This protein binds this small molecule.
Small molecule (SMILES): CC(=O)N[C@H]1[C@H](O[C@H]2[C@H](O)[C@@H](NC(C)=O)CO[C@@H]2CO)O[C@H](CO)[C@@H](O[C@@H]2O[C@H](CO[C@H]3O[C@H](CO)[C@@H](O)[C@H](O)[C@@H]3O)[C@@H](O)[C@H](O[C@H]3O[C@H](CO)[C@@H](O)[C@H](O)[C@@H]3O)[C@@H]2O)[C@@H]1O

Binding-site contacts:
Ligand atom C7 contacts residue ASN180 of chain 1.A at 3.5 Å.
Ligand atom C7 contacts residue SER542 of chain 1.C at 3.8 Å.
Ligand atom N2 contacts residue ASN180 of chain 1.A at 3.0 Å (h-bond).
Ligand atom C6 contacts residue PHE179 of chain 1.A at 3.7 Å (hydrophobic).
Ligand atom C5 contacts residue ASN180 of chain 1.A at 3.7 Å.
Ligand atom C2 contacts residue ASN180 of chain 1.A at 2.5 Å.
Ligand atom O3 contacts residue SER542 of chain 1.C at 4.0 Å.
Ligand atom C3 contacts residue SER542 of chain 1.C at 3.5 Å.
Ligand atom C4 contacts residue ASN180 of chain 1.A at 4.3 Å.
Ligand atom C2 contacts residue SER542 of chain 1.C at 3.7 Å.
Ligand atom O5 contacts residue ASN180 of chain 1.A at 2.4 Å (h-bond).
Ligand atom C1 contacts residue SER542 of chain 1.C at 3.9 Å.
Ligand atom C8 contacts residue VAL541 of chain 1.C at 3.6 Å (hydrophobic).
Ligand atom C1 contacts residue ASN180 of chain 1.A at 1.6 Å.
Ligand atom C8 contacts residue VAL544 of chain 1.C at 4.2 Å (hydrophobic).
Ligand atom C8 contacts residue SER542 of chain 1.C at 3.7 Å.
Ligand atom N2 contacts residue SER542 of chain 1.C at 2.9 Å (h-bond).
Ligand atom O7 contacts residue ASN180 of chain 1.A at 3.6 Å.
Ligand atom C3 contacts residue ASN180 of chain 1.A at 3.8 Å.
Ligand atom O6 contacts residue PHE179 of chain 1.A at 3.7 Å.
Ligand atom O5 contacts residue PHE179 of chain 1.A at 3.9 Å.

Sequence of chain 1.A:
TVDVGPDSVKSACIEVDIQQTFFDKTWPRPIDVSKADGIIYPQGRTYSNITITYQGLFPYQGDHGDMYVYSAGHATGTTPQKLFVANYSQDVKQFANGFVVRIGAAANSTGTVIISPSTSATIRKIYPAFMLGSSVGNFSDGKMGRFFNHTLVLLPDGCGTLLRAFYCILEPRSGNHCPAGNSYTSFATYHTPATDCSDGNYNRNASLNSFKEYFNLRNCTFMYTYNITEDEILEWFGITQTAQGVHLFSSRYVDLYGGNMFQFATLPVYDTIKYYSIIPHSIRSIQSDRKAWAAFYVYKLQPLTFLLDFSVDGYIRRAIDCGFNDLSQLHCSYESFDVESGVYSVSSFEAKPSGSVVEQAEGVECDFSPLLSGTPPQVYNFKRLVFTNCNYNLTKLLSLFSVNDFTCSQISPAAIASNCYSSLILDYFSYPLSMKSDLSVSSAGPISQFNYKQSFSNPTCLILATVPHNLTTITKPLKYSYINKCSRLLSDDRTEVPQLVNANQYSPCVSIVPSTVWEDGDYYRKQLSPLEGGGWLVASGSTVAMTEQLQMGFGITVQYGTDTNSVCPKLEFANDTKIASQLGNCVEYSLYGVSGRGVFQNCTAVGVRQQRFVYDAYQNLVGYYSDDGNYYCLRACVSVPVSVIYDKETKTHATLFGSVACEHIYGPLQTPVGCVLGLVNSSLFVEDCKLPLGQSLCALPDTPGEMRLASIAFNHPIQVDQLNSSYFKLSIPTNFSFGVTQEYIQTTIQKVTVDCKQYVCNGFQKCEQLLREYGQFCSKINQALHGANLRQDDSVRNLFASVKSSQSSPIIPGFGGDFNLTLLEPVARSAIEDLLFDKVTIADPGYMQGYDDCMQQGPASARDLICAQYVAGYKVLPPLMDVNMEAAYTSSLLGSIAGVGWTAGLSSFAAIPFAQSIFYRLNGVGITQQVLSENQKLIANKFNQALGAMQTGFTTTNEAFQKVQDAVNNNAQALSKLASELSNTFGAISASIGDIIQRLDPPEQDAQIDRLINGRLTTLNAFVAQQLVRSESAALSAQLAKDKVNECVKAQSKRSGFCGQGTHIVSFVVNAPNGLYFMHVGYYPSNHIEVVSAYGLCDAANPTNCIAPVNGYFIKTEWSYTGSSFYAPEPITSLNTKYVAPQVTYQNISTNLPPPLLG

Sequence of chain 1.C:
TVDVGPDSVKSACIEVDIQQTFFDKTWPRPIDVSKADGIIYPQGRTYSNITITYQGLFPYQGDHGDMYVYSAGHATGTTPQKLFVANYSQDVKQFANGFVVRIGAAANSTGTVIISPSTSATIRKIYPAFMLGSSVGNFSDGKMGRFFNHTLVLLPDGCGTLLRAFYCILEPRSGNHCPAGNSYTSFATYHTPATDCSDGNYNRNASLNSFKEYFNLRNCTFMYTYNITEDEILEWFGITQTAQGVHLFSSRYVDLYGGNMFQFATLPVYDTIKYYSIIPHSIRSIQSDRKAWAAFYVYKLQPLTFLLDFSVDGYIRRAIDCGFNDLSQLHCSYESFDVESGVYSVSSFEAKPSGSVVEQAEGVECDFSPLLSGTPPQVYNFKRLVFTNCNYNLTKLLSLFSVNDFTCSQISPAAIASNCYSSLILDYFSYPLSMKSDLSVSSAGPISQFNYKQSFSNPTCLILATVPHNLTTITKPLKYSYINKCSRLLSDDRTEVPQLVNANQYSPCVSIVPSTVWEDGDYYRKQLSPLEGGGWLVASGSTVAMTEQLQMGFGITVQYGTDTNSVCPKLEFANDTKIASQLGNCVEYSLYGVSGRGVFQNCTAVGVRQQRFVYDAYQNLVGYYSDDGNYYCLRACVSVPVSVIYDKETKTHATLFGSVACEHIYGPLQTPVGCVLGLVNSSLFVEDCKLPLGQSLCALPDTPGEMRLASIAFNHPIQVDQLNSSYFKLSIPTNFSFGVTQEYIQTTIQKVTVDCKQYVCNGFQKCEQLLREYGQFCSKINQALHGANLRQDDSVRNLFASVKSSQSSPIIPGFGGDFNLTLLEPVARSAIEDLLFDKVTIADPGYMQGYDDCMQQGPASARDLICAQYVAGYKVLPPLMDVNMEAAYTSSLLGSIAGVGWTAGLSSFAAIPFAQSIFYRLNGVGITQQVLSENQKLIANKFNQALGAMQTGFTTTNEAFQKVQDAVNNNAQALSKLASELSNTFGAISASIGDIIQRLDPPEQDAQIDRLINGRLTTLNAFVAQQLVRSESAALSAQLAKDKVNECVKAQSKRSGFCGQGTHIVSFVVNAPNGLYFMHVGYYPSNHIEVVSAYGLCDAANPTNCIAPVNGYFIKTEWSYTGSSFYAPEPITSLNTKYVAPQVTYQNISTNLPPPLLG